A protein and the small-molecule ligand that binds it are described below.
Small molecule (SMILES): Cc1nc(Nc2ncc(C(=O)Nc3c(C)cccc3Cl)s2)cc(N2CCN(CCO)CC2)n1

Sequence of chain 1.A:
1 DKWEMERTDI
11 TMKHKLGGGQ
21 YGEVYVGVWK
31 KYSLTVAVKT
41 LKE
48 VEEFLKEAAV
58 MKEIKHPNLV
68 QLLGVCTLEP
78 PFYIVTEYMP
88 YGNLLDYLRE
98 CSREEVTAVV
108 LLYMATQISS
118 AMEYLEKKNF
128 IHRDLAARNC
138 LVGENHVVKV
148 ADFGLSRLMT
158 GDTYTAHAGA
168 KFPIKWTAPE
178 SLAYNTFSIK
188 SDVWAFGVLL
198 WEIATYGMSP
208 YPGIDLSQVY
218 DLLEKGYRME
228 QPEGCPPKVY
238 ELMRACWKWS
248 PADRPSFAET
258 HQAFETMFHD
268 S

Binding-site contacts:
Ligand atom O1 contacts residue TYR88 of chain 1.A at 3.8 Å.
Ligand atom N contacts residue TYR85 of chain 1.A at 3.6 Å.
Ligand atom C12 contacts residue MET86 of chain 1.A at 3.2 Å (hydrophobic).
Ligand atom C18 contacts residue PRO87 of chain 1.A at 3.1 Å (hydrophobic).
Ligand atom C13 contacts residue GLY89 of chain 1.A at 3.6 Å.
Ligand atom C2 contacts residue ALA37 of chain 1.A at 3.8 Å (hydrophobic).
Ligand atom C5 contacts residue THR83 of chain 1.A at 3.6 Å.
Ligand atom N5 contacts residue GLY89 of chain 1.A at 3.8 Å.
Ligand atom C contacts residue MET86 of chain 1.A at 3.8 Å (hydrophobic).
Ligand atom C14 contacts residue LEU16 of chain 1.A at 3.9 Å (hydrophobic).
Ligand atom C4 contacts residue THR83 of chain 1.A at 3.5 Å.
Ligand atom CL contacts residue LYS39 of chain 1.A at 3.6 Å.
Ligand atom C7 contacts residue MET58 of chain 1.A at 3.7 Å (hydrophobic).
Ligand atom C10 contacts residue ASP149 of chain 1.A at 3.7 Å.
Ligand atom C15 contacts residue LEU16 of chain 1.A at 3.7 Å (hydrophobic).
Ligand atom N1 contacts residue TYR85 of chain 1.A at 3.7 Å.
Ligand atom C19 contacts residue PRO87 of chain 1.A at 3.1 Å (hydrophobic).
Ligand atom C16 contacts residue LEU16 of chain 1.A at 3.9 Å (hydrophobic).
Ligand atom C10 contacts residue VAL67 of chain 1.A at 3.8 Å (hydrophobic).
Ligand atom C8 contacts residue MET58 of chain 1.A at 3.7 Å (hydrophobic).
Ligand atom C12 contacts residue GLY89 of chain 1.A at 3.6 Å.
Ligand atom N2 contacts residue THR83 of chain 1.A at 3.1 Å (h-bond).
Ligand atom C1 contacts residue ALA37 of chain 1.A at 3.5 Å (hydrophobic).
Ligand atom C1 contacts residue LEU138 of chain 1.A at 3.6 Å (hydrophobic).
Ligand atom C10 contacts residue ALA148 of chain 1.A at 3.4 Å (hydrophobic).
Ligand atom C19 contacts residue TYR85 of chain 1.A at 3.4 Å (hydrophobic).
Ligand atom CL contacts residue ALA37 of chain 1.A at 3.6 Å.
Ligand atom C1 contacts residue MET86 of chain 1.A at 3.8 Å (hydrophobic).
Ligand atom CL contacts residue THR83 of chain 1.A at 3.7 Å.
Ligand atom C2 contacts residue LEU138 of chain 1.A at 3.6 Å (hydrophobic).
Ligand atom C7 contacts residue GLU54 of chain 1.A at 3.1 Å.
Ligand atom N1 contacts residue MET86 of chain 1.A at 2.8 Å (h-bond).
Ligand atom C6 contacts residue LYS39 of chain 1.A at 3.5 Å.
Ligand atom C1 contacts residue THR83 of chain 1.A at 3.8 Å.
Ligand atom C8 contacts residue GLU54 of chain 1.A at 3.2 Å.
Ligand atom N1 contacts residue ALA37 of chain 1.A at 3.9 Å.
Ligand atom CL contacts residue ILE81 of chain 1.A at 3.6 Å.
Ligand atom C11 contacts residue MET86 of chain 1.A at 3.5 Å (hydrophobic).
Ligand atom C1 contacts residue GLU84 of chain 1.A at 3.5 Å.
Ligand atom N contacts residue MET86 of chain 1.A at 2.9 Å (h-bond).